This protein binds this small molecule.
Small molecule (SMILES): CC(C)c1nc(CN(C)C(=O)N[C@H](C(=O)N[C@@H](Cc2ccccc2)C[C@H](O)[C@H](Cc2ccccc2)NC(=O)OCc2cncs2)C(C)C)cs1

Binding-site contacts:
Ligand atom C14 contacts residue ASP25 of chain 1.A at 3.1 Å.
Ligand atom C90 contacts residue PRO81 of chain 1.A at 3.4 Å (hydrophobic).
Ligand atom C44 contacts residue ILE84 of chain 1.A at 3.8 Å (hydrophobic).
Ligand atom O76 contacts residue ALA28 of chain 1.B at 3.7 Å.
Ligand atom C1 contacts residue ALA28 of chain 1.A at 3.8 Å (hydrophobic).
Ligand atom N11 contacts residue GLY27 of chain 1.A at 3.0 Å (h-bond).
Ligand atom N5 contacts residue ILE84 of chain 1.A at 3.3 Å.
Ligand atom O61 contacts residue ILE50 of chain 1.A at 3.2 Å.
Ligand atom C28 contacts residue ILE84 of chain 1.B at 3.8 Å (hydrophobic).
Ligand atom C50 contacts residue PRO81 of chain 1.A at 3.5 Å (hydrophobic).
Ligand atom C4 contacts residue ALA28 of chain 1.A at 3.8 Å (hydrophobic).
Ligand atom C4 contacts residue ILE32 of chain 1.A at 3.6 Å (hydrophobic).
Ligand atom N58 contacts residue GLY27 of chain 1.B at 3.3 Å (h-bond).
Ligand atom C6 contacts residue ILE47 of chain 1.A at 3.8 Å (hydrophobic).
Ligand atom C4 contacts residue ASP30 of chain 1.A at 3.2 Å.
Ligand atom C52 contacts residue ILE50 of chain 1.B at 3.4 Å (hydrophobic).
Ligand atom O76 contacts residue ASP29 of chain 1.B at 3.3 Å (salt-bridge).
Ligand atom C12 contacts residue GLY27 of chain 1.A at 3.8 Å.
Ligand atom C51 contacts residue PRO81 of chain 1.A at 3.3 Å (hydrophobic).
Ligand atom N5 contacts residue ILE50 of chain 1.B at 3.8 Å.
Ligand atom O41 contacts residue ASP25 of chain 1.A at 3.2 Å (salt-bridge).
Ligand atom C26 contacts residue ASP25 of chain 1.B at 3.7 Å.
Ligand atom C75 contacts residue ASP29 of chain 1.B at 3.0 Å.
Ligand atom O61 contacts residue GLY49 of chain 1.B at 3.7 Å.
Ligand atom C6 contacts residue GLY48 of chain 1.A at 3.4 Å.
Ligand atom O76 contacts residue GLY27 of chain 1.B at 3.5 Å (h-bond).
Ligand atom C32 contacts residue ALA82 of chain 1.B at 3.8 Å (hydrophobic).
Ligand atom C26 contacts residue ILE84 of chain 1.B at 3.3 Å (hydrophobic).
Ligand atom N5 contacts residue ALA28 of chain 1.A at 3.6 Å.
Ligand atom C51 contacts residue GLY49 of chain 1.B at 3.4 Å.
Ligand atom N20 contacts residue GLY48 of chain 1.B at 3.2 Å (h-bond).
Ligand atom S3 contacts residue ASP30 of chain 1.A at 3.8 Å.
Ligand atom O41 contacts residue ASP25 of chain 1.B at 2.5 Å (salt-bridge).
Ligand atom O7 contacts residue GLY27 of chain 1.A at 3.7 Å.
Ligand atom O41 contacts residue GLY27 of chain 1.A at 3.1 Å (h-bond).
Ligand atom C52 contacts residue GLY49 of chain 1.B at 3.7 Å.
Ligand atom C13 contacts residue ASP25 of chain 1.B at 3.0 Å.
Ligand atom C51 contacts residue ILE50 of chain 1.B at 3.5 Å (hydrophobic).
Ligand atom O61 contacts residue GLY48 of chain 1.B at 3.8 Å.
Ligand atom C95 contacts residue GLY48 of chain 1.B at 3.1 Å.

Sequence of chain 1.A:
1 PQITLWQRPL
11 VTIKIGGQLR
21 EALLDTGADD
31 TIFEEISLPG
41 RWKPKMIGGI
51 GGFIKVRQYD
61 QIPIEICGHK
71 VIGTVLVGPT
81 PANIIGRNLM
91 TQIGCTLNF

Sequence of chain 1.B:
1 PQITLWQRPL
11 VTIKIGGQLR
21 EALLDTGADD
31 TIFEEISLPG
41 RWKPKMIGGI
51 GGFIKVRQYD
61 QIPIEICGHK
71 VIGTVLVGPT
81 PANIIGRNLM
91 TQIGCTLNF